Binding-site contacts:
Ligand atom C2 contacts residue SER23 of chain 1.C at 3.6 Å.
Ligand atom C7 contacts residue ASN22 of chain 1.C at 3.7 Å.
Ligand atom C8 contacts residue PRO69 of chain 1.C at 4.2 Å (hydrophobic).
Ligand atom C5 contacts residue ASN107 of chain 1.C at 3.5 Å.
Ligand atom O7 contacts residue ASN107 of chain 1.C at 3.8 Å.
Ligand atom N2 contacts residue ASN22 of chain 1.C at 2.9 Å (h-bond).
Ligand atom C5 contacts residue ALA72 of chain 1.C at 4.2 Å (hydrophobic).
Ligand atom C3 contacts residue ASN22 of chain 1.C at 3.8 Å.
Ligand atom C2 contacts residue ASN22 of chain 1.C at 2.5 Å.
Ligand atom O4 contacts residue ASN107 of chain 1.C at 3.4 Å (h-bond).
Ligand atom O6 contacts residue ALA72 of chain 1.C at 3.8 Å.
Ligand atom C2 contacts residue ALA72 of chain 1.C at 4.4 Å (hydrophobic).
Ligand atom N2 contacts residue PHE70 of chain 1.C at 3.6 Å.
Ligand atom C6 contacts residue ALA72 of chain 1.C at 3.6 Å (hydrophobic).
Ligand atom O7 contacts residue PHE70 of chain 1.C at 3.2 Å (h-bond).
Ligand atom C7 contacts residue ARG71 of chain 1.C at 4.4 Å.
Ligand atom C1 contacts residue PHE70 of chain 1.C at 3.8 Å (hydrophobic).
Ligand atom O7 contacts residue ASN22 of chain 1.C at 4.1 Å.
Ligand atom O7 contacts residue ARG71 of chain 1.C at 3.5 Å.
Ligand atom C1 contacts residue SER23 of chain 1.C at 3.5 Å.
Ligand atom C8 contacts residue ASN22 of chain 1.C at 4.0 Å.
Ligand atom C8 contacts residue SER23 of chain 1.C at 3.8 Å.
Ligand atom C7 contacts residue PHE70 of chain 1.C at 3.4 Å (hydrophobic).
Ligand atom C8 contacts residue PHE70 of chain 1.C at 4.1 Å (hydrophobic).
Ligand atom C4 contacts residue ASN107 of chain 1.C at 4.1 Å.
Ligand atom O5 contacts residue VAL106 of chain 1.C at 4.1 Å.
Ligand atom C6 contacts residue VAL106 of chain 1.C at 3.8 Å (hydrophobic).
Ligand atom O5 contacts residue ALA72 of chain 1.C at 3.5 Å.
Ligand atom C1 contacts residue ALA72 of chain 1.C at 4.2 Å (hydrophobic).
Ligand atom O6 contacts residue ASN107 of chain 1.C at 3.1 Å (h-bond).
Ligand atom O6 contacts residue VAL106 of chain 1.C at 2.7 Å.
Ligand atom C5 contacts residue ASN22 of chain 1.C at 3.6 Å.
Ligand atom C3 contacts residue SER23 of chain 1.C at 3.9 Å.
Ligand atom N2 contacts residue SER23 of chain 1.C at 2.9 Å (h-bond).
Ligand atom C6 contacts residue ASN107 of chain 1.C at 3.8 Å.
Ligand atom O5 contacts residue ASN22 of chain 1.C at 2.4 Å (h-bond).
Ligand atom C2 contacts residue PHE70 of chain 1.C at 3.8 Å (hydrophobic).
Ligand atom C4 contacts residue ASN22 of chain 1.C at 4.3 Å.
Ligand atom C7 contacts residue SER23 of chain 1.C at 4.0 Å.
Ligand atom C1 contacts residue ASN22 of chain 1.C at 1.4 Å.

The protein below binds the small molecule below.
Small molecule (SMILES): CC(=O)N[C@H]1[C@H](O[C@H]2[C@H](O)[C@@H](NC(C)=O)CO[C@@H]2CO)O[C@H](CO)[C@@H](O)[C@@H]1O

Sequence of chain 1.C:
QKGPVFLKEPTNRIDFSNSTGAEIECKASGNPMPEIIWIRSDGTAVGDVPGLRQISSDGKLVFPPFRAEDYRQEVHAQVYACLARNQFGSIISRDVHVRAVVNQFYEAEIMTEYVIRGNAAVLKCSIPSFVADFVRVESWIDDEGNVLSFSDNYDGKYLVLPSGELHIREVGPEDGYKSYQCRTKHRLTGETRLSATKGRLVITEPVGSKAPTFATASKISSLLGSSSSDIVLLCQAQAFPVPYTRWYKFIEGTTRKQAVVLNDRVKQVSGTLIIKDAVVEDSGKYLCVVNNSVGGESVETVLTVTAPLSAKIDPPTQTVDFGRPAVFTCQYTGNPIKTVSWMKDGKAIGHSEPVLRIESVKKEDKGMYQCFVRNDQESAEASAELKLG